Sequence of chain 1.H:
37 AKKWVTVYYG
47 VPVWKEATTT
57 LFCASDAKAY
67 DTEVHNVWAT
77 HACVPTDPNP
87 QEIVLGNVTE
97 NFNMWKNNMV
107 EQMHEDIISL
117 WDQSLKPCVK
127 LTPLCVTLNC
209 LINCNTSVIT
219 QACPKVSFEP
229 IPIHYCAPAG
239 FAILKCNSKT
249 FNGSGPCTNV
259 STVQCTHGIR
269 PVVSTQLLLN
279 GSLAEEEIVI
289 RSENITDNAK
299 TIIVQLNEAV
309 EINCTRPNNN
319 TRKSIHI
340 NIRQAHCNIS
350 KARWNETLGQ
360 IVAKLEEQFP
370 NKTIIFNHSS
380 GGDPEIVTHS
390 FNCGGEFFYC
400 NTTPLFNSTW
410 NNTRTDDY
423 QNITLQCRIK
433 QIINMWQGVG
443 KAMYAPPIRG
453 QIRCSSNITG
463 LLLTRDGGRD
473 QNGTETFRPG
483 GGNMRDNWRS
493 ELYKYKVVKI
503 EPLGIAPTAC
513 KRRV

A protein and the small-molecule ligand that binds it are described below.
Small molecule (SMILES): CC(=O)N[C@H]1[C@H](O[C@H]2[C@H](O)[C@@H](NC(C)=O)CO[C@@H]2CO)O[C@H](CO)[C@@H](O[C@@H]2O[C@H](CO)[C@@H](O)[C@H](O)[C@@H]2O)[C@@H]1O

Binding-site contacts:
Ligand atom C1 contacts residue NAG1 of chain 1.FA at 3.8 Å.
Ligand atom C6 contacts residue ASN311 of chain 1.H at 4.4 Å.
Ligand atom O6 contacts residue NAG1 of chain 1.EA at 3.1 Å (h-bond).
Ligand atom C5 contacts residue NAG1 of chain 1.FA at 3.7 Å.
Ligand atom C6 contacts residue NAG1 of chain 1.EA at 3.3 Å.
Ligand atom C6 contacts residue NAG2 of chain 1.FA at 4.5 Å.
Ligand atom C5 contacts residue NAG1 of chain 1.EA at 3.8 Å.
Ligand atom O6 contacts residue ASN347 of chain 1.H at 3.5 Å (h-bond).
Ligand atom O5 contacts residue NAG1 of chain 1.FA at 3.8 Å.
Ligand atom O6 contacts residue ASN424 of chain 1.H at 4.3 Å.
Ligand atom C3 contacts residue ASN424 of chain 1.H at 3.8 Å.
Ligand atom C5 contacts residue ASN424 of chain 1.H at 3.6 Å.
Ligand atom C4 contacts residue ASN424 of chain 1.H at 4.2 Å.
Ligand atom O7 contacts residue NAG2 of chain 1.FA at 3.4 Å.
Ligand atom C7 contacts residue ASN424 of chain 1.H at 3.2 Å.
Ligand atom O5 contacts residue ASN347 of chain 1.H at 3.8 Å.
Ligand atom C4 contacts residue NAG1 of chain 1.FA at 3.3 Å.
Ligand atom C1 contacts residue ASN347 of chain 1.H at 4.5 Å.
Ligand atom C8 contacts residue ARG455 of chain 1.H at 3.6 Å.
Ligand atom C6 contacts residue NAG1 of chain 1.FA at 3.3 Å.
Ligand atom O5 contacts residue NAG1 of chain 1.EA at 3.9 Å.
Ligand atom O5 contacts residue ASN424 of chain 1.H at 2.3 Å (h-bond).
Ligand atom C1 contacts residue ASN424 of chain 1.H at 1.4 Å.
Ligand atom N2 contacts residue ASN424 of chain 1.H at 2.6 Å (h-bond).
Ligand atom O4 contacts residue NAG1 of chain 1.FA at 4.0 Å.
Ligand atom O6 contacts residue NAG1 of chain 1.FA at 3.1 Å.
Ligand atom O7 contacts residue NAG1 of chain 1.FA at 4.2 Å.
Ligand atom C8 contacts residue ASN424 of chain 1.H at 3.5 Å.
Ligand atom O6 contacts residue ASN311 of chain 1.H at 4.3 Å.
Ligand atom C8 contacts residue NAG1 of chain 1.EA at 3.5 Å.
Ligand atom C2 contacts residue ASN424 of chain 1.H at 2.5 Å.
Ligand atom C3 contacts residue NAG1 of chain 1.FA at 4.4 Å.
Ligand atom O7 contacts residue ASN424 of chain 1.H at 4.0 Å.